This protein binds this small molecule.
Small molecule (SMILES): CC(=O)N[C@@H]1[C@@H](O)[C@H](O)[C@@H](CO)O[C@H]1O

Binding-site contacts:
Ligand atom O7 contacts residue ASN154 of chain 1.D at 2.8 Å (h-bond).
Ligand atom O5 contacts residue ASN154 of chain 1.D at 2.4 Å (h-bond).
Ligand atom N2 contacts residue THR156 of chain 1.D at 3.9 Å.
Ligand atom C1 contacts residue SER151 of chain 1.D at 4.3 Å.
Ligand atom C2 contacts residue THR156 of chain 1.D at 4.4 Å.
Ligand atom C1 contacts residue THR156 of chain 1.D at 3.7 Å.
Ligand atom C5 contacts residue GLU150 of chain 1.D at 4.3 Å.
Ligand atom O6 contacts residue GLU150 of chain 1.D at 3.6 Å.
Ligand atom C6 contacts residue GLU150 of chain 1.D at 3.9 Å.
Ligand atom O5 contacts residue SER151 of chain 1.D at 4.2 Å.
Ligand atom C7 contacts residue THR156 of chain 1.D at 4.2 Å.
Ligand atom C8 contacts residue THR156 of chain 1.D at 4.1 Å.
Ligand atom C2 contacts residue ASN154 of chain 1.D at 2.4 Å.
Ligand atom C3 contacts residue ASN154 of chain 1.D at 3.7 Å.
Ligand atom C7 contacts residue ASN154 of chain 1.D at 3.0 Å.
Ligand atom N2 contacts residue ASN154 of chain 1.D at 2.9 Å (h-bond).
Ligand atom O5 contacts residue GLU150 of chain 1.D at 3.1 Å (salt-bridge).
Ligand atom C5 contacts residue ASN154 of chain 1.D at 3.7 Å.
Ligand atom C8 contacts residue ASN154 of chain 1.D at 4.3 Å.
Ligand atom C6 contacts residue ALA147 of chain 1.D at 4.1 Å (hydrophobic).
Ligand atom C4 contacts residue ASN154 of chain 1.D at 4.2 Å.
Ligand atom C1 contacts residue ASN154 of chain 1.D at 1.5 Å.
Ligand atom O7 contacts residue GLU150 of chain 1.D at 4.4 Å.
Ligand atom C2 contacts residue GLU150 of chain 1.D at 4.3 Å.
Ligand atom C1 contacts residue GLU150 of chain 1.D at 3.5 Å.

Sequence of chain 1.D:
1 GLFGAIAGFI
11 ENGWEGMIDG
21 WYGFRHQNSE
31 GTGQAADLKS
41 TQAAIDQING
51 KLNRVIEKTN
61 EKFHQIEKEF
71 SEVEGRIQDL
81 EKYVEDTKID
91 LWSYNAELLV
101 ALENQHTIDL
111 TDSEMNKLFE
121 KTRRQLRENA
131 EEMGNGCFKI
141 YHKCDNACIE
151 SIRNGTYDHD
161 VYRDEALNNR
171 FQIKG